Binding-site contacts:
Ligand atom C1 contacts residue ASN219 of chain 1.B at 1.4 Å.
Ligand atom C8 contacts residue GLN217 of chain 1.B at 2.9 Å.
Ligand atom C8 contacts residue ASN219 of chain 1.B at 3.0 Å.
Ligand atom C7 contacts residue ASN219 of chain 1.B at 3.0 Å.
Ligand atom C5 contacts residue ASN219 of chain 1.B at 3.7 Å.
Ligand atom C7 contacts residue ARG82 of chain 1.B at 4.2 Å.
Ligand atom O7 contacts residue ARG82 of chain 1.B at 4.1 Å.
Ligand atom C2 contacts residue ASN219 of chain 1.B at 2.4 Å.
Ligand atom C7 contacts residue PRO83 of chain 1.B at 3.9 Å (hydrophobic).
Ligand atom C5 contacts residue PHE80 of chain 1.B at 4.2 Å (hydrophobic).
Ligand atom O7 contacts residue ASN219 of chain 1.B at 3.9 Å.
Ligand atom C1 contacts residue ARG82 of chain 1.B at 3.9 Å.
Ligand atom N2 contacts residue ASN219 of chain 1.B at 2.8 Å (h-bond).
Ligand atom C2 contacts residue ARG82 of chain 1.B at 4.0 Å.
Ligand atom C3 contacts residue ASN219 of chain 1.B at 3.8 Å.
Ligand atom C4 contacts residue ASN219 of chain 1.B at 4.3 Å.
Ligand atom O5 contacts residue ARG82 of chain 1.B at 4.0 Å.
Ligand atom O7 contacts residue PRO83 of chain 1.B at 3.9 Å.
Ligand atom C8 contacts residue ARG82 of chain 1.B at 4.4 Å.
Ligand atom O5 contacts residue ASN219 of chain 1.B at 2.4 Å (h-bond).
Ligand atom C7 contacts residue GLN217 of chain 1.B at 4.3 Å.
Ligand atom C6 contacts residue PHE80 of chain 1.B at 3.7 Å (hydrophobic).
Ligand atom O5 contacts residue PHE80 of chain 1.B at 3.8 Å.
Ligand atom C8 contacts residue PRO83 of chain 1.B at 3.4 Å (hydrophobic).
Ligand atom O6 contacts residue PHE80 of chain 1.B at 4.3 Å.

Sequence of chain 1.B:
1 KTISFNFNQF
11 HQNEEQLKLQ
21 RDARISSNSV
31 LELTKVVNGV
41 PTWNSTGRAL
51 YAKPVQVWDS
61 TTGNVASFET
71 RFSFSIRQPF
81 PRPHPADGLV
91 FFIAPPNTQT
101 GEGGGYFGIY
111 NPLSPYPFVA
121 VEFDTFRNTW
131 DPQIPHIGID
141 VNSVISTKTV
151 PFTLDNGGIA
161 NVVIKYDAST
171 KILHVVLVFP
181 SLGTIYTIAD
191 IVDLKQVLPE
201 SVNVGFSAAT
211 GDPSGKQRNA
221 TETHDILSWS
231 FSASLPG

This protein binds this small molecule.
Small molecule (SMILES): CC(=O)N[C@H]1CO[C@H](CO)[C@@H](O)[C@@H]1O[C@@H]1O[C@@H](C)[C@@H](O)[C@@H](O)[C@@H]1O